Binding-site contacts:
Ligand atom O12 contacts residue PHE135 of chain 1.A at 3.3 Å.
Ligand atom C2 contacts residue LEU202 of chain 1.A at 3.8 Å (hydrophobic).
Ligand atom S contacts residue THR203 of chain 1.A at 3.9 Å.
Ligand atom C2 contacts residue GLN97 of chain 1.A at 4.0 Å.
Ligand atom O2 contacts residue VAL126 of chain 1.A at 3.8 Å.
Ligand atom C5 contacts residue THR203 of chain 1.A at 4.2 Å.
Ligand atom C3 contacts residue VAL126 of chain 1.A at 3.8 Å (hydrophobic).
Ligand atom N1 contacts residue HIS101 of chain 1.A at 3.4 Å (h-bond).
Ligand atom N1 contacts residue HIS124 of chain 1.A at 3.4 Å (h-bond).
Ligand atom N1 contacts residue GLU111 of chain 1.A at 4.2 Å.
Ligand atom O1 contacts residue ZN1 of chain 1.B at 4.1 Å.
Ligand atom O2 contacts residue HIS99 of chain 1.A at 3.3 Å.
Ligand atom N1 contacts residue ZN1 of chain 1.B at 2.0 Å.
Ligand atom C6 contacts residue THR204 of chain 1.A at 3.2 Å.
Ligand atom S contacts residue HIS99 of chain 1.A at 3.9 Å.
Ligand atom C3 contacts residue GLN97 of chain 1.A at 4.3 Å.
Ligand atom O1 contacts residue TRP213 of chain 1.A at 3.6 Å.
Ligand atom N7 contacts residue LEU202 of chain 1.A at 4.2 Å.
Ligand atom C5 contacts residue THR204 of chain 1.A at 3.3 Å.
Ligand atom O2 contacts residue TRP213 of chain 1.A at 4.1 Å.
Ligand atom O13 contacts residue PRO206 of chain 1.A at 4.1 Å.
Ligand atom C4 contacts residue LEU202 of chain 1.A at 3.8 Å (hydrophobic).
Ligand atom N1 contacts residue THR203 of chain 1.A at 2.9 Å (h-bond).
Ligand atom C3 contacts residue LEU202 of chain 1.A at 3.8 Å (hydrophobic).
Ligand atom S contacts residue HIS124 of chain 1.A at 3.9 Å.
Ligand atom C3 contacts residue HIS99 of chain 1.A at 4.0 Å.
Ligand atom O2 contacts residue HIS124 of chain 1.A at 3.4 Å (h-bond).
Ligand atom O1 contacts residue SER201 of chain 1.A at 4.1 Å.
Ligand atom C1 contacts residue LEU202 of chain 1.A at 3.8 Å (hydrophobic).
Ligand atom C4 contacts residue HIS99 of chain 1.A at 4.1 Å.
Ligand atom S contacts residue ZN1 of chain 1.B at 3.0 Å.
Ligand atom C6 contacts residue LEU202 of chain 1.A at 3.9 Å (hydrophobic).
Ligand atom O2 contacts residue ZN1 of chain 1.B at 3.0 Å.
Ligand atom O1 contacts residue THR203 of chain 1.A at 3.0 Å (h-bond).
Ligand atom N1 contacts residue HIS99 of chain 1.A at 3.2 Å (h-bond).
Ligand atom O1 contacts residue LEU202 of chain 1.A at 3.3 Å.
Ligand atom C5 contacts residue LEU202 of chain 1.A at 3.8 Å (hydrophobic).
Ligand atom O2 contacts residue VAL147 of chain 1.A at 3.9 Å.
Ligand atom C4 contacts residue ZN1 of chain 1.B at 4.2 Å.
Ligand atom O13 contacts residue LEU202 of chain 1.A at 4.0 Å.

A small-molecule ligand and the protein it binds are described below.
Small molecule (SMILES): NS(=O)(=O)c1ccc([N+](=O)[O-])cc1

Sequence of chain 1.A:
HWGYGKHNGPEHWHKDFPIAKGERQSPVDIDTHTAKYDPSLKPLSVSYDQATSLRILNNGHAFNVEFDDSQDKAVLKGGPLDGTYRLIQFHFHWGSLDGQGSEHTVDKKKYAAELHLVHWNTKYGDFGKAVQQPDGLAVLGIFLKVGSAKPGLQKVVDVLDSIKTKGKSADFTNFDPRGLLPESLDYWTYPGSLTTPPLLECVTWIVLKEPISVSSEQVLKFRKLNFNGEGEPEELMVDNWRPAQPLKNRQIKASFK